Sequence of chain 1.K:
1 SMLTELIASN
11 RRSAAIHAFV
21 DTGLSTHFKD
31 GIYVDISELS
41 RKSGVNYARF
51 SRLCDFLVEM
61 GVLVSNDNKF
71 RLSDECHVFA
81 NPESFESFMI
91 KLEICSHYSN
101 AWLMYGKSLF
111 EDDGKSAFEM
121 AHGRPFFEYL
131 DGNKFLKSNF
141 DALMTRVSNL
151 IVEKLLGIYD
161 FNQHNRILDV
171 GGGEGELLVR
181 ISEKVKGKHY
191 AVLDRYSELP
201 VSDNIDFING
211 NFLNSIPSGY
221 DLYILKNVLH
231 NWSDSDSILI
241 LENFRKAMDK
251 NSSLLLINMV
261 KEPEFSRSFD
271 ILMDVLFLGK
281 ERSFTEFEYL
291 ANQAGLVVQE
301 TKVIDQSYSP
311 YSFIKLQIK

Binding-site contacts:
Ligand atom C21 contacts residue PHE269 of chain 1.D at 3.9 Å (hydrophobic).
Ligand atom O17 contacts residue MET144 of chain 1.D at 3.3 Å (h-bond).
Ligand atom C26 contacts residue ASN227 of chain 1.D at 3.9 Å.
Ligand atom O19 contacts residue GLU93 of chain 1.D at 3.0 Å (salt-bridge).
Ligand atom C21 contacts residue MET144 of chain 1.D at 3.5 Å (hydrophobic).
Ligand atom C12 contacts residue LEU272 of chain 1.D at 3.5 Å (hydrophobic).
Ligand atom C26 contacts residue MET259 of chain 1.D at 3.3 Å (hydrophobic).
Ligand atom C6 contacts residue TYR308 of chain 1.D at 3.7 Å (hydrophobic).
Ligand atom C11 contacts residue LEU272 of chain 1.D at 4.0 Å (hydrophobic).
Ligand atom C1 contacts residue ASN227 of chain 1.D at 3.8 Å.
Ligand atom O7 contacts residue MET89 of chain 1.D at 3.5 Å.
Ligand atom C17 contacts residue TYR98 of chain 1.D at 3.6 Å (hydrophobic).
Ligand atom C6 contacts residue VAL147 of chain 1.D at 3.9 Å (hydrophobic).
Ligand atom C26 contacts residue HIS230 of chain 1.D at 2.9 Å.
Ligand atom C10 contacts residue LEU143 of chain 1.D at 4.1 Å (hydrophobic).
Ligand atom C12 contacts residue TYR98 of chain 1.D at 4.0 Å (hydrophobic).
Ligand atom O17 contacts residue MET259 of chain 1.D at 4.0 Å.
Ligand atom C1 contacts residue MET259 of chain 1.D at 3.4 Å (hydrophobic).
Ligand atom C4 contacts residue PHE269 of chain 1.D at 4.1 Å (hydrophobic).
Ligand atom C13 contacts residue TYR98 of chain 1.D at 3.5 Å (hydrophobic).
Ligand atom O19 contacts residue TYR98 of chain 1.D at 3.3 Å.
Ligand atom C20 contacts residue PHE269 of chain 1.D at 4.1 Å (hydrophobic).
Ligand atom C2 contacts residue MET144 of chain 1.D at 3.5 Å (hydrophobic).
Ligand atom C2 contacts residue MET259 of chain 1.D at 3.7 Å (hydrophobic).
Ligand atom C12 contacts residue GLU93 of chain 1.D at 4.0 Å.
Ligand atom C17 contacts residue GLU93 of chain 1.D at 3.3 Å.
Ligand atom C17 contacts residue MET89 of chain 1.D at 3.7 Å (hydrophobic).
Ligand atom C11 contacts residue ARG11 of chain 1.K at 4.0 Å.
Ligand atom C4 contacts residue LEU143 of chain 1.D at 4.0 Å (hydrophobic).
Ligand atom C6 contacts residue MET259 of chain 1.D at 3.9 Å (hydrophobic).
Ligand atom O19 contacts residue LEU272 of chain 1.D at 3.6 Å.
Ligand atom C26 contacts residue PHE269 of chain 1.D at 3.7 Å (hydrophobic).
Ligand atom C13 contacts residue LEU272 of chain 1.D at 3.7 Å (hydrophobic).
Ligand atom C17 contacts residue LEU92 of chain 1.D at 3.4 Å (hydrophobic).
Ligand atom C9 contacts residue PHE269 of chain 1.D at 4.0 Å (hydrophobic).
Ligand atom O8 contacts residue MET144 of chain 1.D at 3.5 Å.
Ligand atom C3 contacts residue MET144 of chain 1.D at 3.5 Å (hydrophobic).
Ligand atom O17 contacts residue ASN227 of chain 1.D at 4.0 Å.
Ligand atom O18 contacts residue PHE140 of chain 1.D at 3.4 Å.
Ligand atom C3 contacts residue PHE269 of chain 1.D at 3.9 Å (hydrophobic).

Sequence of chain 1.D:
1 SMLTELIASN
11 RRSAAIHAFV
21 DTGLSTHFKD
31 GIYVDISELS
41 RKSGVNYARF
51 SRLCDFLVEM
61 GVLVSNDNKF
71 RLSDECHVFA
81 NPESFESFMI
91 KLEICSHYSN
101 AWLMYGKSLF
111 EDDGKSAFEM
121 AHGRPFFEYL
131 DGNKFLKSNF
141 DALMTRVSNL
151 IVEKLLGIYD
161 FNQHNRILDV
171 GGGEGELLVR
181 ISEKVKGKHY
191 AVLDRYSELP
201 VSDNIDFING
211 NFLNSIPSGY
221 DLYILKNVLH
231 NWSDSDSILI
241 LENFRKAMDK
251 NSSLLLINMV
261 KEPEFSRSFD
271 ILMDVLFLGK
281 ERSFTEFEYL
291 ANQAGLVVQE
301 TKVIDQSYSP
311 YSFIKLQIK

A protein and the small-molecule ligand that binds it are described below.
Small molecule (SMILES): COc1cc(O)c2c(c1)C(=O)c1cccc(OC)c1C2=O